The small molecule below binds the protein below.
Small molecule (SMILES): CC(=O)N[C@H]1[C@H](O[C@H]2[C@H](O)[C@@H](NC(C)=O)CO[C@@H]2CO)O[C@H](CO)[C@@H](O[C@@H]2O[C@H](CO)[C@@H](O)[C@H](O)[C@@H]2O)[C@@H]1O

Binding-site contacts:
Ligand atom O5 contacts residue ASN355 of chain 1.A at 2.4 Å (h-bond).
Ligand atom C2 contacts residue NAG2 of chain 1.P at 4.2 Å.
Ligand atom C8 contacts residue THR342 of chain 1.A at 4.2 Å.
Ligand atom C2 contacts residue BMA3 of chain 1.P at 4.2 Å.
Ligand atom C5 contacts residue SER357 of chain 1.A at 4.2 Å.
Ligand atom N2 contacts residue NAG1 of chain 1.P at 3.5 Å (h-bond).
Ligand atom O3 contacts residue BMA3 of chain 1.P at 3.4 Å (h-bond).
Ligand atom C1 contacts residue NAG2 of chain 1.P at 4.2 Å.
Ligand atom C2 contacts residue NAG2 of chain 1.P at 4.0 Å.
Ligand atom O3 contacts residue NAG1 of chain 1.P at 4.2 Å.
Ligand atom C8 contacts residue NAG1 of chain 1.P at 4.3 Å.
Ligand atom C1 contacts residue NAG1 of chain 1.P at 4.3 Å.
Ligand atom O7 contacts residue ASN355 of chain 1.A at 4.2 Å.
Ligand atom C4 contacts residue BMA3 of chain 1.P at 4.3 Å.
Ligand atom C4 contacts residue NAG2 of chain 1.P at 4.2 Å.
Ligand atom C7 contacts residue ASN355 of chain 1.A at 3.8 Å.
Ligand atom N2 contacts residue ASN355 of chain 1.A at 2.9 Å (h-bond).
Ligand atom N2 contacts residue NAG2 of chain 1.P at 4.4 Å.
Ligand atom C7 contacts residue NAG1 of chain 1.P at 4.4 Å.
Ligand atom C8 contacts residue ASN355 of chain 1.A at 4.4 Å.
Ligand atom C4 contacts residue ASN355 of chain 1.A at 4.2 Å.
Ligand atom O4 contacts residue BMA3 of chain 1.P at 3.7 Å.
Ligand atom C1 contacts residue SER357 of chain 1.A at 3.8 Å.
Ligand atom O4 contacts residue NAG1 of chain 1.P at 4.3 Å.
Ligand atom C3 contacts residue NAG1 of chain 1.P at 4.3 Å.
Ligand atom C3 contacts residue BMA3 of chain 1.P at 3.6 Å.
Ligand atom C1 contacts residue ASN355 of chain 1.A at 1.4 Å.
Ligand atom O5 contacts residue SER357 of chain 1.A at 4.2 Å.
Ligand atom C3 contacts residue ASN355 of chain 1.A at 3.8 Å.
Ligand atom O6 contacts residue NAG1 of chain 1.Q at 3.6 Å.
Ligand atom C2 contacts residue NAG1 of chain 1.P at 4.2 Å.
Ligand atom O6 contacts residue NAG2 of chain 1.P at 3.7 Å.
Ligand atom O3 contacts residue NAG2 of chain 1.P at 4.1 Å.
Ligand atom C6 contacts residue NAG1 of chain 1.Q at 4.0 Å.
Ligand atom C2 contacts residue ASN355 of chain 1.A at 2.4 Å.
Ligand atom C3 contacts residue NAG2 of chain 1.P at 4.2 Å.
Ligand atom C5 contacts residue BMA3 of chain 1.P at 4.4 Å.
Ligand atom C5 contacts residue ASN355 of chain 1.A at 3.7 Å.

Sequence of chain 1.A:
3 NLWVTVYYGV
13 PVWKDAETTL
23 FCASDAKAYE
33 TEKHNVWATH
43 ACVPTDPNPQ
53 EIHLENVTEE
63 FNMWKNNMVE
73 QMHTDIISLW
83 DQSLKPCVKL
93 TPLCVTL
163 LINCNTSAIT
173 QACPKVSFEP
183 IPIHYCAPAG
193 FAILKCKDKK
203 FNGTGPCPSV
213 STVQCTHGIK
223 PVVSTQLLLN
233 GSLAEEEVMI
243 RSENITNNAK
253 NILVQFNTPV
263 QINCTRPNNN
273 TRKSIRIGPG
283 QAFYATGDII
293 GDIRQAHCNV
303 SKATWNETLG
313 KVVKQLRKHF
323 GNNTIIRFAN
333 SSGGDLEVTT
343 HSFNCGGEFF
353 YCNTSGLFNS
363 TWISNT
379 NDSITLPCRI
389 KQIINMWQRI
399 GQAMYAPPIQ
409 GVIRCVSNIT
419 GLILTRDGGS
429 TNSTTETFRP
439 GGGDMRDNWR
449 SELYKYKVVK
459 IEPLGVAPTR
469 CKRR